Sequence of chain 1.A:
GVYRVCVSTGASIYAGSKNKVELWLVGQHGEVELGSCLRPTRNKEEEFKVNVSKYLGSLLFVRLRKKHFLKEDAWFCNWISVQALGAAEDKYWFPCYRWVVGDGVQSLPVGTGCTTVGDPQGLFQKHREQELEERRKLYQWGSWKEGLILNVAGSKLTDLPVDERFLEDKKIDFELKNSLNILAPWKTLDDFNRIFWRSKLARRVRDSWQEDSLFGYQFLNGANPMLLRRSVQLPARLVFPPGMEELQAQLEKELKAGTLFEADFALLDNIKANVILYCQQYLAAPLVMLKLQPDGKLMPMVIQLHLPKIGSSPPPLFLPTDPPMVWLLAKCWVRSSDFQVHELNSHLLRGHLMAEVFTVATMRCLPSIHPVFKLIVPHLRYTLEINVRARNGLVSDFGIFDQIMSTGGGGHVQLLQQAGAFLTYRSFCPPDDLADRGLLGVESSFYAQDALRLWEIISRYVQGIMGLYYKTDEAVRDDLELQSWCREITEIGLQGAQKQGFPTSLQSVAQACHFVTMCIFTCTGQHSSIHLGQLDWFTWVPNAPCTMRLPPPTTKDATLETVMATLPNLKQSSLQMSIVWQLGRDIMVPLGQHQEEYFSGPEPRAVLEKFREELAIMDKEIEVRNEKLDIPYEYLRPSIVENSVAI

Binding-site contacts:
Ligand atom C8 contacts residue ILE592 of chain 1.A at 3.6 Å (hydrophobic).
Ligand atom C6 contacts residue VAL593 of chain 1.A at 3.6 Å (hydrophobic).
Ligand atom C8 contacts residue GLU356 of chain 1.A at 3.9 Å.
Ligand atom C7 contacts residue PHE352 of chain 1.A at 3.6 Å (hydrophobic).
Ligand atom C17 contacts residue ILE399 of chain 1.A at 3.7 Å (hydrophobic).
Ligand atom O18 contacts residue LEU596 of chain 1.A at 2.6 Å (h-bond).
Ligand atom C2 contacts residue LEU596 of chain 1.A at 3.3 Å (hydrophobic).
Ligand atom C12 contacts residue LEU361 of chain 1.A at 3.8 Å (hydrophobic).
Ligand atom C5 contacts residue ILE592 of chain 1.A at 3.5 Å (hydrophobic).
Ligand atom C9 contacts residue ILE592 of chain 1.A at 3.7 Å (hydrophobic).
Ligand atom C13 contacts residue GLU356 of chain 1.A at 3.3 Å.
Ligand atom C6 contacts residue ILE592 of chain 1.A at 3.4 Å (hydrophobic).
Ligand atom C1 contacts residue HIS360 of chain 1.A at 3.8 Å.
Ligand atom O19 contacts residue HIS544 of chain 1.A at 3.8 Å.
Ligand atom C1 contacts residue HIS544 of chain 1.A at 3.9 Å.
Ligand atom C16 contacts residue HIS365 of chain 1.A at 3.6 Å.
Ligand atom C1 contacts residue GLN547 of chain 1.A at 3.8 Å.
Ligand atom C11 contacts residue PHE414 of chain 1.A at 3.7 Å (hydrophobic).
Ligand atom O18 contacts residue GLN547 of chain 1.A at 3.4 Å (h-bond).
Ligand atom C17 contacts residue ALA403 of chain 1.A at 3.4 Å (hydrophobic).
Ligand atom C10 contacts residue PHE414 of chain 1.A at 3.7 Å (hydrophobic).
Ligand atom C1 contacts residue LEU596 of chain 1.A at 3.3 Å (hydrophobic).
Ligand atom C14 contacts residue HIS360 of chain 1.A at 3.5 Å.
Ligand atom C3 contacts residue LEU596 of chain 1.A at 3.3 Å (hydrophobic).
Ligand atom O19 contacts residue HIS360 of chain 1.A at 3.5 Å.
Ligand atom C8 contacts residue PHE414 of chain 1.A at 3.8 Å (hydrophobic).
Ligand atom C9 contacts residue LEU407 of chain 1.A at 3.9 Å (hydrophobic).
Ligand atom C7 contacts residue ILE592 of chain 1.A at 3.4 Å (hydrophobic).
Ligand atom C10 contacts residue LEU407 of chain 1.A at 3.5 Å (hydrophobic).
Ligand atom C15 contacts residue LEU361 of chain 1.A at 3.5 Å (hydrophobic).
Ligand atom C9 contacts residue GLU356 of chain 1.A at 3.8 Å.
Ligand atom C11 contacts residue LEU407 of chain 1.A at 3.8 Å (hydrophobic).
Ligand atom C13 contacts residue LEU361 of chain 1.A at 3.2 Å (hydrophobic).
Ligand atom O19 contacts residue ILE662 of chain 1.A at 3.5 Å (h-bond).
Ligand atom C2 contacts residue GLN547 of chain 1.A at 3.4 Å.
Ligand atom C17 contacts residue HIS365 of chain 1.A at 3.6 Å.
Ligand atom C10 contacts residue GLU356 of chain 1.A at 3.6 Å.
Ligand atom O18 contacts residue HIS544 of chain 1.A at 3.1 Å.
Ligand atom O19 contacts residue LEU596 of chain 1.A at 3.5 Å.
Ligand atom C4 contacts residue ILE592 of chain 1.A at 3.7 Å (hydrophobic).

A small-molecule ligand and the protein it binds are described below.
Small molecule (SMILES): CCCCCCC#Cc1ccccc1/C=C/C(=O)O